A protein and the small-molecule ligand that binds it are described below.
Small molecule (SMILES): CC(=O)N[C@@H]1[C@@H](O)[C@H](O)[C@@H](CO)O[C@H]1O

Sequence of chain 3.A:
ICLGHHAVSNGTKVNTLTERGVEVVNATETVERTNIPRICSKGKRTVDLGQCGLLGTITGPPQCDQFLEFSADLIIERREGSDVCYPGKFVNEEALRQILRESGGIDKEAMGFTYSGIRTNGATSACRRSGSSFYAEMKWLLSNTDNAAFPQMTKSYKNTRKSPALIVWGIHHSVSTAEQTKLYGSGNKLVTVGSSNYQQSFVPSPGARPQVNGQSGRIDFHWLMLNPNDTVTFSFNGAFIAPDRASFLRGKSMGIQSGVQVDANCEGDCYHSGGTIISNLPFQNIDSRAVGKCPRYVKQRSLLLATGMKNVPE

Binding-site contacts:
Ligand atom C4 contacts residue ASN229 of chain 3.A at 3.5 Å.
Ligand atom O3 contacts residue ASN229 of chain 3.A at 3.6 Å.
Ligand atom C8 contacts residue ASN229 of chain 3.A at 3.9 Å.
Ligand atom O7 contacts residue ASN229 of chain 3.A at 3.9 Å.
Ligand atom C2 contacts residue ASN229 of chain 3.A at 1.6 Å.
Ligand atom C1 contacts residue ASN229 of chain 3.A at 1.4 Å.
Ligand atom O5 contacts residue ASN229 of chain 3.A at 2.4 Å (h-bond).
Ligand atom C5 contacts residue ASN229 of chain 3.A at 3.4 Å.
Ligand atom C7 contacts residue ASN229 of chain 3.A at 3.2 Å.
Ligand atom C3 contacts residue ASN229 of chain 3.A at 3.0 Å.
Ligand atom N2 contacts residue ASN229 of chain 3.A at 2.5 Å (h-bond).